A small-molecule ligand and the protein it binds are described below.
Small molecule (SMILES): CC(=O)N[C@H]1[C@H](O[C@H]2[C@H](O)[C@@H](NC(C)=O)CO[C@@H]2CO)O[C@H](CO)[C@@H](O)[C@@H]1O

Sequence of chain 2.B:
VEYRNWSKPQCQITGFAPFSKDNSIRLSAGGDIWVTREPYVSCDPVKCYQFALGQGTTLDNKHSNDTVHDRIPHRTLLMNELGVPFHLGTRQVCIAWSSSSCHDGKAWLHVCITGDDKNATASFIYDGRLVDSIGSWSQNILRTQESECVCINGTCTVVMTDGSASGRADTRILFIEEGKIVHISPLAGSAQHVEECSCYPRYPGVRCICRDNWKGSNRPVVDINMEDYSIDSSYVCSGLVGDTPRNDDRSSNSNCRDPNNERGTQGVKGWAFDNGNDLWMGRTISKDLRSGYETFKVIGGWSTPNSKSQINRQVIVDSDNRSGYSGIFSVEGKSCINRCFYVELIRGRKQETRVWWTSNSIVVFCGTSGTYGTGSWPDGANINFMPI

Binding-site contacts:
Ligand atom N2 contacts residue ASN5 of chain 2.B at 2.8 Å (h-bond).
Ligand atom O7 contacts residue NDG2 of chain 2.J at 3.1 Å.
Ligand atom C7 contacts residue ASN5 of chain 2.B at 3.1 Å.
Ligand atom C3 contacts residue NDG2 of chain 2.J at 3.9 Å.
Ligand atom C8 contacts residue ASN5 of chain 2.B at 4.2 Å.
Ligand atom C1 contacts residue SER7 of chain 2.B at 3.6 Å.
Ligand atom O7 contacts residue TYR203 of chain 2.B at 4.4 Å.
Ligand atom C7 contacts residue SER7 of chain 2.B at 4.1 Å.
Ligand atom C1 contacts residue ASN5 of chain 2.B at 1.4 Å.
Ligand atom C2 contacts residue NDG2 of chain 2.J at 3.4 Å.
Ligand atom C8 contacts residue NDG2 of chain 2.J at 3.2 Å.
Ligand atom C7 contacts residue NAG1 of chain 2.J at 3.9 Å.
Ligand atom C7 contacts residue TYR203 of chain 2.B at 4.4 Å (hydrophobic).
Ligand atom C2 contacts residue ASN5 of chain 2.B at 2.4 Å.
Ligand atom O6 contacts residue GLU2 of chain 2.B at 3.1 Å (salt-bridge).
Ligand atom C8 contacts residue NAG1 of chain 2.J at 4.0 Å.
Ligand atom C7 contacts residue NDG2 of chain 2.J at 3.1 Å.
Ligand atom O5 contacts residue ASN5 of chain 2.B at 2.3 Å (h-bond).
Ligand atom C8 contacts residue TYR203 of chain 2.B at 3.9 Å (hydrophobic).
Ligand atom C3 contacts residue ASN5 of chain 2.B at 3.8 Å.
Ligand atom C5 contacts residue ASN5 of chain 2.B at 3.7 Å.
Ligand atom N2 contacts residue SER7 of chain 2.B at 3.6 Å (h-bond).
Ligand atom C8 contacts residue SER7 of chain 2.B at 3.9 Å.
Ligand atom O3 contacts residue NDG2 of chain 2.J at 3.2 Å.
Ligand atom O7 contacts residue ASN5 of chain 2.B at 3.1 Å (h-bond).
Ligand atom C6 contacts residue GLU2 of chain 2.B at 3.4 Å.
Ligand atom N2 contacts residue NDG2 of chain 2.J at 3.2 Å (h-bond).
Ligand atom C8 contacts residue GLU2 of chain 2.B at 3.6 Å.
Ligand atom C2 contacts residue SER7 of chain 2.B at 4.2 Å.
Ligand atom O7 contacts residue NAG1 of chain 2.J at 3.1 Å.
Ligand atom C4 contacts residue ASN5 of chain 2.B at 4.1 Å.